Sequence of chain 22.F:
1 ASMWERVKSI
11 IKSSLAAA

Sequence of chain 43.C:
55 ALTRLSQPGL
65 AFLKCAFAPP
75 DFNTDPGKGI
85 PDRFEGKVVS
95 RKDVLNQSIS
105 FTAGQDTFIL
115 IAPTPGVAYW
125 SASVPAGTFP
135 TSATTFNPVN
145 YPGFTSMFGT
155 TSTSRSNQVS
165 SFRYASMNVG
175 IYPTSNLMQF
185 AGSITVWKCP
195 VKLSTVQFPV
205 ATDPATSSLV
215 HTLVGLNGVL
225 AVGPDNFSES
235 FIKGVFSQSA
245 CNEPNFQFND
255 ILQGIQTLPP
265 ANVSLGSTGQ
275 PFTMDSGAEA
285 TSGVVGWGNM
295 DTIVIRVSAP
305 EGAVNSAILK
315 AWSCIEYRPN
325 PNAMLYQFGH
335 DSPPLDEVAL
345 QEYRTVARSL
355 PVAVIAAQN

Binding-site contacts:
Ligand atom C4 contacts residue U1 of chain 43.G at 3.7 Å.
Ligand atom OP2 contacts residue LYS8 of chain 22.F at 3.8 Å.
Ligand atom N3 contacts residue U1 of chain 43.G at 3.9 Å.
Ligand atom C2 contacts residue GLN61 of chain 22.C at 3.9 Å.
Ligand atom C2 contacts residue U1 of chain 43.G at 3.9 Å.
Ligand atom OP1 contacts residue LYS8 of chain 22.F at 3.1 Å.
Ligand atom O2' contacts residue LEU64 of chain 22.C at 3.9 Å.
Ligand atom N1 contacts residue U3 of chain 43.G at 3.8 Å.
Ligand atom O4 contacts residue A4 of chain 43.G at 2.6 Å (h-bond).
Ligand atom N3 contacts residue U2 of chain 43.G at 3.6 Å.
Ligand atom N3 contacts residue C6 of chain 43.G at 3.2 Å (h-bond).
Ligand atom O2 contacts residue GLN61 of chain 22.C at 3.9 Å.
Ligand atom O2 contacts residue C6 of chain 43.G at 2.9 Å (h-bond).
Ligand atom O4 contacts residue U5 of chain 43.G at 2.8 Å (h-bond).
Ligand atom O2 contacts residue U2 of chain 43.G at 3.6 Å.
Ligand atom C5 contacts residue U5 of chain 43.G at 3.9 Å.
Ligand atom N1 contacts residue U2 of chain 43.G at 2.8 Å.
Ligand atom N3 contacts residue A4 of chain 43.G at 3.8 Å.
Ligand atom C4 contacts residue U5 of chain 43.G at 3.7 Å.
Ligand atom O4 contacts residue U1 of chain 43.G at 2.8 Å (h-bond).
Ligand atom O2' contacts residue THR57 of chain 22.C at 3.2 Å.
Ligand atom C2 contacts residue A4 of chain 43.G at 3.9 Å.
Ligand atom C6 contacts residue A4 of chain 43.G at 3.7 Å.
Ligand atom C2 contacts residue C6 of chain 43.G at 3.4 Å.
Ligand atom OP1 contacts residue LYS12 of chain 22.F at 3.9 Å.
Ligand atom C6 contacts residue U5 of chain 43.G at 3.6 Å.
Ligand atom C5 contacts residue A4 of chain 43.G at 2.8 Å.
Ligand atom OP1 contacts residue LYS68 of chain 22.C at 3.2 Å (salt-bridge).
Ligand atom N1 contacts residue U5 of chain 43.G at 3.7 Å.
Ligand atom C4 contacts residue A4 of chain 43.G at 3.2 Å.
Ligand atom O2 contacts residue U1 of chain 43.G at 2.9 Å (h-bond).
Ligand atom N3 contacts residue U5 of chain 43.G at 3.6 Å.
Ligand atom OP1 contacts residue PHE76 of chain 22.C at 3.7 Å.
Ligand atom C2 contacts residue U3 of chain 43.G at 3.8 Å.
Ligand atom OP1 contacts residue LEU56 of chain 22.C at 2.8 Å.
Ligand atom C2 contacts residue U2 of chain 43.G at 3.6 Å.
Ligand atom N3 contacts residue U1 of chain 43.G at 3.8 Å.
Ligand atom N6 contacts residue U2 of chain 43.G at 2.6 Å (h-bond).
Ligand atom C6 contacts residue U2 of chain 43.G at 3.4 Å.
Ligand atom N3 contacts residue GLN61 of chain 22.C at 3.6 Å.

The protein below binds the small molecule below.
Small molecule (SMILES): Nc1ccn([C@@H]2O[C@H](CO[P](=O)(O)O[C@H]3[C@@H](O)[C@H](n4ccc(=O)[nH]c4=O)O[C@@H]3CO[P](=O)(O)O[C@H]3[C@@H](O)[C@H](n4cnc5c(N)ncnc54)O[C@@H]3CO)[C@@H](O[P](=O)(O)OC[C@H]3O[C@@H](n4ccc(=O)[nH]c4=O)[C@H](O)[C@@H]3O)[C@H]2O)c(=O)n1.O=c1ccn([C@@H]2O[C@H](CO[P](=O)(O)O[C@H]3[C@@H](O)[C@H](n4ccc(=O)[nH]c4=O)O[C@@H]3CO[P](=O)(O)O[C@H]3[C@@H](O)[C@H](n4ccc(=O)[nH]c4=O)O[C@@H]3CO)[C@@H](O)[C@H]2O)c(=O)[nH]1

Sequence of chain 22.C:
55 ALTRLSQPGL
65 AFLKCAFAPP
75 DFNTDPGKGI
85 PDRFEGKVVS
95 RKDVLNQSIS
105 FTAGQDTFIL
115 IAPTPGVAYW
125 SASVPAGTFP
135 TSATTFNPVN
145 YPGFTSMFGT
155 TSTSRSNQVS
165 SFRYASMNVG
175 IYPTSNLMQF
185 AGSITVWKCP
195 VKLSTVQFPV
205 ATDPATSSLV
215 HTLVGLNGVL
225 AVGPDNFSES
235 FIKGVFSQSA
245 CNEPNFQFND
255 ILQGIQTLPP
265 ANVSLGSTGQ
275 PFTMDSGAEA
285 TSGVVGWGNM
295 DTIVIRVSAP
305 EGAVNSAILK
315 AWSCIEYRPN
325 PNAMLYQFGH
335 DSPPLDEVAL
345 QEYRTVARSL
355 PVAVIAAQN